A protein and the small-molecule ligand that binds it are described below.
Small molecule (SMILES): CC(=O)N[C@@H]1[C@@H](O)[C@H](O)[C@@H](CO)O[C@H]1O

Binding-site contacts:
Ligand atom C4 contacts residue ASN310 of chain 1.E at 4.2 Å.
Ligand atom N2 contacts residue ASN310 of chain 1.E at 2.9 Å (h-bond).
Ligand atom C1 contacts residue ASN310 of chain 1.E at 1.4 Å.
Ligand atom C3 contacts residue ASN310 of chain 1.E at 3.8 Å.
Ligand atom C6 contacts residue ASN310 of chain 1.E at 4.4 Å.
Ligand atom O5 contacts residue ASN310 of chain 1.E at 2.4 Å (h-bond).
Ligand atom C5 contacts residue ASN310 of chain 1.E at 3.7 Å.
Ligand atom O7 contacts residue ASN308 of chain 1.E at 3.9 Å.
Ligand atom C8 contacts residue ASN308 of chain 1.E at 4.0 Å.
Ligand atom O7 contacts residue ASN310 of chain 1.E at 3.0 Å (h-bond).
Ligand atom C8 contacts residue ASN310 of chain 1.E at 4.3 Å.
Ligand atom C7 contacts residue ASN310 of chain 1.E at 3.1 Å.
Ligand atom C2 contacts residue ASN310 of chain 1.E at 2.4 Å.
Ligand atom C7 contacts residue ASN308 of chain 1.E at 4.1 Å.
Ligand atom O6 contacts residue ASN310 of chain 1.E at 4.0 Å.

Sequence of chain 1.E:
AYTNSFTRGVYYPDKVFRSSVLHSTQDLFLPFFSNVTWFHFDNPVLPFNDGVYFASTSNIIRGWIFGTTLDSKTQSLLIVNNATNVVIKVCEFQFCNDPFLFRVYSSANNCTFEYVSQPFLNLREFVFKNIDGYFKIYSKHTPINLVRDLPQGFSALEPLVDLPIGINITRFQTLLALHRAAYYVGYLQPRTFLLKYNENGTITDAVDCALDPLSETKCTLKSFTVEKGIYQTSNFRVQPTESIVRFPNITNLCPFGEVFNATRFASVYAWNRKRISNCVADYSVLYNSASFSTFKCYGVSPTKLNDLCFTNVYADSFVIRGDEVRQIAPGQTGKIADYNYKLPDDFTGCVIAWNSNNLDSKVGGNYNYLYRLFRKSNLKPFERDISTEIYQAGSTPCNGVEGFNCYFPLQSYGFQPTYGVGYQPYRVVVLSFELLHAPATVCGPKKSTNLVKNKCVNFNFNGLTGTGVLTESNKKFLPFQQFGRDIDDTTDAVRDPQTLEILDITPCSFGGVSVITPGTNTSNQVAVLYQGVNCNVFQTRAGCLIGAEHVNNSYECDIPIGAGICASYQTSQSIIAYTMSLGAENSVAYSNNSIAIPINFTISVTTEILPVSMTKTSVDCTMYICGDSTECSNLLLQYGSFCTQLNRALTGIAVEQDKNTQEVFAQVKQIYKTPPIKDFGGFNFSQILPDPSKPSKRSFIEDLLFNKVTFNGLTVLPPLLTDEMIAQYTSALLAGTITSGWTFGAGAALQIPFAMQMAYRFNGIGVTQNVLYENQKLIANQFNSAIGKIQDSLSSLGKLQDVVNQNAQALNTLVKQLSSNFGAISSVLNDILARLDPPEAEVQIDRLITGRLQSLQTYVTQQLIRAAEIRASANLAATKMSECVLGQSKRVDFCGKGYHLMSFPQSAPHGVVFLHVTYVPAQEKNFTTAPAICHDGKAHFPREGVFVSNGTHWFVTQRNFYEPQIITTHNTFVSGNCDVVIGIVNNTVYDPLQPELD